The small molecule below binds the protein below.
Small molecule (SMILES): CC(C)C[C@H](NC(=O)[C@H](C)NC(=O)[C@H](CC1=c2ccccc2=NC1)NC(=O)[C@H](Cc1ccc(O)cc1)NC(=O)[C@H](CCC(=O)O)NC(=O)[C@H](C)NC(=O)[C@H](Cc1ccccc1)NC(=O)[C@H](CO)NC(=O)[C@@H](N)[C@@H](C)O)C(=O)N[C@@H](CC(C)C)C(=O)N[C@H](C=O)CO

Sequence of chain 2.K:
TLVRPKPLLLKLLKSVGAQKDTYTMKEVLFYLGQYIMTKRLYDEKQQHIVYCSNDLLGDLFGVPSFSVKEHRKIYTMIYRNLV

Binding-site contacts:
Ligand atom CG contacts residue PHE31 of chain 2.K at 3.5 Å (hydrophobic).
Ligand atom CB contacts residue GLN48 of chain 1.I at 3.3 Å.
Ligand atom CA contacts residue TYR32 of chain 2.K at 3.6 Å (hydrophobic).
Ligand atom O contacts residue VAL69 of chain 1.I at 3.5 Å.
Ligand atom C contacts residue TYR32 of chain 2.K at 3.6 Å (hydrophobic).
Ligand atom CB contacts residue GLN35 of chain 2.K at 3.5 Å.
Ligand atom CD2 contacts residue MET38 of chain 1.I at 3.4 Å (hydrophobic).
Ligand atom CZ2 contacts residue GLY34 of chain 1.I at 3.5 Å.
Ligand atom CB contacts residue GLN35 of chain 2.K at 3.6 Å.
Ligand atom N contacts residue GLN35 of chain 2.K at 2.9 Å (h-bond).
Ligand atom N contacts residue GLN35 of chain 2.K at 3.2 Å (h-bond).
Ligand atom NE1 contacts residue GLY34 of chain 1.I at 3.3 Å.
Ligand atom O contacts residue GLN48 of chain 1.I at 3.6 Å.
Ligand atom N contacts residue GLN48 of chain 1.I at 2.9 Å (h-bond).
Ligand atom CE2 contacts residue LEU30 of chain 1.I at 3.6 Å (hydrophobic).
Ligand atom CG contacts residue GLN48 of chain 1.I at 3.7 Å.
Ligand atom CD2 contacts residue HIS49 of chain 1.I at 3.7 Å.
Ligand atom N contacts residue TYR32 of chain 2.K at 3.6 Å (h-bond).
Ligand atom CA contacts residue GLN48 of chain 1.I at 3.4 Å.
Ligand atom OH contacts residue LYS70 of chain 1.I at 3.6 Å.
Ligand atom CB contacts residue GLN35 of chain 2.K at 3.5 Å.
Ligand atom NE1 contacts residue LEU30 of chain 1.I at 2.9 Å (h-bond).
Ligand atom CE1 contacts residue VAL69 of chain 1.I at 3.4 Å (hydrophobic).
Ligand atom OG contacts residue LEU30 of chain 1.I at 3.1 Å.
Ligand atom CZ contacts residue ILE37 of chain 1.I at 3.5 Å (hydrophobic).
Ligand atom C contacts residue TYR76 of chain 1.I at 3.2 Å (hydrophobic).
Ligand atom O contacts residue HIS72 of chain 1.I at 3.3 Å.
Ligand atom O contacts residue TYR76 of chain 1.I at 2.7 Å (h-bond).
Ligand atom CZ2 contacts residue LEU33 of chain 1.I at 3.6 Å (hydrophobic).
Ligand atom OG contacts residue PHE31 of chain 2.K at 3.4 Å.
Ligand atom CA contacts residue GLN48 of chain 1.I at 3.2 Å.
Ligand atom CD2 contacts residue HIS72 of chain 1.I at 3.5 Å.
Ligand atom CE2 contacts residue GLY34 of chain 1.I at 3.5 Å.
Ligand atom CB contacts residue TYR32 of chain 2.K at 3.5 Å (hydrophobic).
Ligand atom CD1 contacts residue GLN48 of chain 1.I at 3.2 Å.
Ligand atom CE1 contacts residue LYS70 of chain 1.I at 3.6 Å.
Ligand atom O contacts residue TYR32 of chain 2.K at 3.7 Å.
Ligand atom CB contacts residue PHE31 of chain 2.K at 3.5 Å (hydrophobic).
Ligand atom CE2 contacts residue MET38 of chain 1.I at 3.6 Å (hydrophobic).
Ligand atom C contacts residue GLN48 of chain 1.I at 3.5 Å.

Sequence of chain 1.I:
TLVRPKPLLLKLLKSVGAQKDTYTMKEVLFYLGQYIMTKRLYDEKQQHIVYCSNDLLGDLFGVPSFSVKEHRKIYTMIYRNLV